Sequence of chain 3.B:
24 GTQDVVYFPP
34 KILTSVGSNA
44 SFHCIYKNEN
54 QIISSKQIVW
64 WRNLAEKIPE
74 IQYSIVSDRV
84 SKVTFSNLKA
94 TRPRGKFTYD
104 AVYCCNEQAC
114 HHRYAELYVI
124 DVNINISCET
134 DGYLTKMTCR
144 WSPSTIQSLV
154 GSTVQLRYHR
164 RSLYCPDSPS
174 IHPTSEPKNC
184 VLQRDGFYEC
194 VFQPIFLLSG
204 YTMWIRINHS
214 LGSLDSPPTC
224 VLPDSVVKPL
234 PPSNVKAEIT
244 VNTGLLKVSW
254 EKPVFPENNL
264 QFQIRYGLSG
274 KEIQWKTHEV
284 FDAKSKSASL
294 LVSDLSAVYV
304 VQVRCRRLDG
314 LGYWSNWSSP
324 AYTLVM

Binding-site contacts:
Ligand atom N2 contacts residue ASN42 of chain 3.B at 2.9 Å (h-bond).
Ligand atom O5 contacts residue ASN42 of chain 3.B at 2.3 Å (h-bond).
Ligand atom C3 contacts residue ASN42 of chain 3.B at 3.8 Å.
Ligand atom C4 contacts residue ASN42 of chain 3.B at 4.2 Å.
Ligand atom O7 contacts residue ASN42 of chain 3.B at 4.1 Å.
Ligand atom C5 contacts residue ASN42 of chain 3.B at 3.6 Å.
Ligand atom C2 contacts residue ASN42 of chain 3.B at 2.5 Å.
Ligand atom C7 contacts residue ASN42 of chain 3.B at 3.7 Å.
Ligand atom C1 contacts residue ASN42 of chain 3.B at 1.4 Å.
Ligand atom O5 contacts residue SER89 of chain 3.B at 4.5 Å.

The small molecule below binds the protein below.
Small molecule (SMILES): CC(=O)N[C@@H]1[C@@H](O)[C@H](O)[C@@H](CO)O[C@H]1O